Binding-site contacts:
Ligand atom O3A contacts residue ARG229 of chain 1.D at 3.4 Å (salt-bridge).
Ligand atom O1B contacts residue GLY70 of chain 1.D at 2.9 Å (h-bond).
Ligand atom PG contacts residue ARG155 of chain 1.E at 3.2 Å.
Ligand atom O2G contacts residue ARG155 of chain 1.E at 2.8 Å (salt-bridge).
Ligand atom O3A contacts residue GLY68 of chain 1.D at 3.5 Å.
Ligand atom O2B contacts residue MG1 of chain 1.Q at 2.6 Å.
Ligand atom O1A contacts residue SER73 of chain 1.D at 3.0 Å (h-bond).
Ligand atom N1 contacts residue THR40 of chain 1.D at 3.6 Å.
Ligand atom O1A contacts residue THR72 of chain 1.D at 3.6 Å (h-bond).
Ligand atom C3' contacts residue SER73 of chain 1.D at 3.6 Å.
Ligand atom O3' contacts residue VAL28 of chain 1.D at 3.5 Å (h-bond).
Ligand atom O2B contacts residue THR72 of chain 1.D at 3.3 Å (h-bond).
Ligand atom O1A contacts residue LYS71 of chain 1.D at 3.4 Å (salt-bridge).
Ligand atom O1A contacts residue GLY70 of chain 1.D at 3.3 Å.
Ligand atom O3G contacts residue LYS71 of chain 1.D at 2.6 Å (salt-bridge).
Ligand atom O1B contacts residue LYS71 of chain 1.D at 2.9 Å (salt-bridge).
Ligand atom O2A contacts residue GLU159 of chain 1.E at 3.6 Å (salt-bridge).
Ligand atom O2G contacts residue MG1 of chain 1.Q at 2.2 Å.
Ligand atom O2G contacts residue ARG184 of chain 1.E at 3.1 Å (salt-bridge).
Ligand atom S1G contacts residue ARG184 of chain 1.E at 2.9 Å (salt-bridge).
Ligand atom PG contacts residue GLY68 of chain 1.D at 3.6 Å.
Ligand atom O3B contacts residue ARG229 of chain 1.D at 3.5 Å (salt-bridge).
Ligand atom O3G contacts residue ASN171 of chain 1.D at 2.9 Å (h-bond).
Ligand atom O5' contacts residue ARG32 of chain 1.D at 3.5 Å (salt-bridge).
Ligand atom N7 contacts residue THR69 of chain 1.D at 3.4 Å.
Ligand atom O1B contacts residue THR69 of chain 1.D at 3.0 Å (h-bond).
Ligand atom O3' contacts residue ARG32 of chain 1.D at 3.1 Å.
Ligand atom C2 contacts residue PRO33 of chain 1.D at 3.6 Å (hydrophobic).
Ligand atom O3B contacts residue GLY68 of chain 1.D at 2.6 Å (h-bond).
Ligand atom N7 contacts residue GLY70 of chain 1.D at 3.1 Å.
Ligand atom S1G contacts residue PRO67 of chain 1.D at 3.6 Å.
Ligand atom PB contacts residue GLY68 of chain 1.D at 3.6 Å.
Ligand atom O2A contacts residue THR72 of chain 1.D at 3.3 Å.
Ligand atom O2' contacts residue VAL28 of chain 1.D at 2.9 Å (h-bond).
Ligand atom C5' contacts residue ARG229 of chain 1.D at 3.6 Å.
Ligand atom C8 contacts residue GLY70 of chain 1.D at 3.6 Å.
Ligand atom O3G contacts residue ARG155 of chain 1.E at 3.5 Å (salt-bridge).
Ligand atom O2A contacts residue MG1 of chain 1.Q at 3.6 Å.
Ligand atom N6 contacts residue THR40 of chain 1.D at 3.4 Å.
Ligand atom S1G contacts residue ARG155 of chain 1.E at 3.1 Å (salt-bridge).

Sequence of chain 1.D:
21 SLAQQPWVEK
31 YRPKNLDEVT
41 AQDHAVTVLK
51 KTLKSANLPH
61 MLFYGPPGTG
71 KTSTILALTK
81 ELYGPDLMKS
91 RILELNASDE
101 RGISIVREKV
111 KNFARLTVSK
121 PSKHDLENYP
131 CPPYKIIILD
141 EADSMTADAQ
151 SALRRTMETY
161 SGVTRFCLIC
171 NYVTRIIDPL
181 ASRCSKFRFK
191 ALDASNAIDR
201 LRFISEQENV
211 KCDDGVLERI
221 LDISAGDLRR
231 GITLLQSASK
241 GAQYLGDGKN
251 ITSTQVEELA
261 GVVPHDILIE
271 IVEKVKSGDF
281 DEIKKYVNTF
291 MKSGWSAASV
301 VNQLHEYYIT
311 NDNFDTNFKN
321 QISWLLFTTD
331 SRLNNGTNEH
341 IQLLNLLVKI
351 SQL

Sequence of chain 1.E:
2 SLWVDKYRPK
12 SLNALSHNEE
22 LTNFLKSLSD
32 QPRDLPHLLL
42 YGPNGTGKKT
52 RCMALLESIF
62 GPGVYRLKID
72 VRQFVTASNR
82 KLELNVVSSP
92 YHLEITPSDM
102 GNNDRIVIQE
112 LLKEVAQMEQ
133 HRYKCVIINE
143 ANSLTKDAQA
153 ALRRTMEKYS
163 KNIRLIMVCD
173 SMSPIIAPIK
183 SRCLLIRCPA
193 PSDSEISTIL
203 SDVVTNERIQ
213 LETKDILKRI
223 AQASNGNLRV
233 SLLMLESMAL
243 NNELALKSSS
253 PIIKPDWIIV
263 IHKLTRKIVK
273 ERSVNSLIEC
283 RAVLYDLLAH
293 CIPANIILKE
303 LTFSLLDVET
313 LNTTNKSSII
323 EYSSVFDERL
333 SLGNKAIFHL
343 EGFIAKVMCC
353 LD

The small molecule below binds the protein below.
Small molecule (SMILES): Nc1ncnc2c1ncn2[C@@H]1O[C@H](COP(=O)(O)OP(=O)(O)OP(O)(O)=S)[C@@H](O)[C@H]1O